Binding-site contacts:
Ligand atom C7 contacts residue VAL5 of chain 1.B at 3.9 Å (hydrophobic).
Ligand atom C9 contacts residue VAL5 of chain 1.B at 3.8 Å (hydrophobic).
Ligand atom C22 contacts residue LEU227 of chain 1.A at 3.8 Å (hydrophobic).
Ligand atom O3 contacts residue LEU223 of chain 1.A at 3.8 Å.
Ligand atom C13 contacts residue ASN47 of chain 1.A at 3.5 Å.
Ligand atom C9 contacts residue GLY176 of chain 1.A at 4.1 Å.
Ligand atom C8 contacts residue LYS127 of chain 1.A at 4.1 Å.
Ligand atom CL1 contacts residue PRO172 of chain 1.A at 4.2 Å.
Ligand atom N3 contacts residue ASN47 of chain 1.A at 2.9 Å (h-bond).
Ligand atom C7 contacts residue PHE124 of chain 1.A at 4.0 Å (hydrophobic).
Ligand atom C17 contacts residue ARG46 of chain 1.A at 3.9 Å.
Ligand atom C8 contacts residue VAL5 of chain 1.B at 3.9 Å (hydrophobic).
Ligand atom C16 contacts residue ASN47 of chain 1.A at 3.6 Å.
Ligand atom C7 contacts residue LYS127 of chain 1.A at 4.2 Å.
Ligand atom C15 contacts residue ILE173 of chain 1.A at 4.0 Å (hydrophobic).
Ligand atom C19 contacts residue PRO172 of chain 1.A at 4.2 Å (hydrophobic).
Ligand atom C9 contacts residue PRO172 of chain 1.A at 3.5 Å (hydrophobic).
Ligand atom C6 contacts residue VAL5 of chain 1.B at 3.5 Å (hydrophobic).
Ligand atom O1 contacts residue ILE224 of chain 1.A at 3.5 Å.
Ligand atom C14 contacts residue ASN47 of chain 1.A at 4.0 Å.
Ligand atom C5 contacts residue VAL5 of chain 1.B at 4.0 Å (hydrophobic).
Ligand atom C20 contacts residue VAL5 of chain 1.B at 3.9 Å (hydrophobic).
Ligand atom C22 contacts residue VAL5 of chain 1.B at 4.0 Å (hydrophobic).
Ligand atom CL1 contacts residue GLY176 of chain 1.A at 4.2 Å.
Ligand atom C16 contacts residue CYS43 of chain 1.A at 2.7 Å (hydrophobic).
Ligand atom N3 contacts residue PHE124 of chain 1.A at 4.0 Å.
Ligand atom C17 contacts residue CYS43 of chain 1.A at 1.8 Å (hydrophobic).
Ligand atom CL1 contacts residue LEU177 of chain 1.A at 4.3 Å.
Ligand atom C22 contacts residue LEU223 of chain 1.A at 3.9 Å (hydrophobic).
Ligand atom C18 contacts residue PRO172 of chain 1.A at 3.6 Å (hydrophobic).
Ligand atom C17 contacts residue ASN47 of chain 1.A at 3.6 Å.
Ligand atom CL1 contacts residue LYS127 of chain 1.A at 3.3 Å.
Ligand atom C10 contacts residue VAL5 of chain 1.B at 3.9 Å (hydrophobic).
Ligand atom O2 contacts residue ILE173 of chain 1.A at 3.6 Å.
Ligand atom CL1 contacts residue ILE173 of chain 1.A at 3.6 Å.
Ligand atom O2 contacts residue CYS43 of chain 1.A at 3.2 Å (h-bond).
Ligand atom C15 contacts residue ASN47 of chain 1.A at 3.8 Å.
Ligand atom C21 contacts residue LEU223 of chain 1.A at 3.8 Å (hydrophobic).
Ligand atom N3 contacts residue CYS43 of chain 1.A at 3.6 Å.
Ligand atom C10 contacts residue ILE224 of chain 1.A at 4.1 Å (hydrophobic).

Sequence of chain 1.B:
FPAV

Sequence of chain 1.A:
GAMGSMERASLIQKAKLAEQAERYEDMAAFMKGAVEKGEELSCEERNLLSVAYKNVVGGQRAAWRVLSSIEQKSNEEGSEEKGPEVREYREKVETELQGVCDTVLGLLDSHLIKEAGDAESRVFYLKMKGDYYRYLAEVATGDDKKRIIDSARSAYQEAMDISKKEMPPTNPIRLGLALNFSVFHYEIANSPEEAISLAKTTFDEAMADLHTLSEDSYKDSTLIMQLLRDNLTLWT

This protein binds this small molecule.
Small molecule (SMILES): C[C@@H]1CC(Nc2ccc(Cl)cc2)(C(=O)N2CCC(CNC(=O)CCl)CC2)C[C@H](C)O1